This protein binds this small molecule.
Small molecule (SMILES): CC(=O)N[C@H]1[C@@H](O[P](=O)(O)O[P](=O)(O)OC[C@H]2O[C@@H](n3ccc(=O)[nH]c3=O)[C@H](O)[C@@H]2O)O[C@H](CO)[C@H](O)[C@@H]1O

Binding-site contacts:
Ligand atom O1B contacts residue ARG243 of chain 1.D at 2.7 Å (salt-bridge).
Ligand atom O6' contacts residue SER112 of chain 1.D at 2.8 Å (h-bond).
Ligand atom O3' contacts residue TYR202 of chain 1.D at 3.0 Å (h-bond).
Ligand atom O4 contacts residue LYS222 of chain 1.D at 3.2 Å (salt-bridge).
Ligand atom C2 contacts residue ASN236 of chain 1.D at 3.3 Å.
Ligand atom C3B contacts residue ASP311 of chain 1.D at 3.4 Å.
Ligand atom O4' contacts residue SER151 of chain 1.D at 2.8 Å (h-bond).
Ligand atom C8' contacts residue SER315 of chain 1.D at 3.4 Å.
Ligand atom C8' contacts residue SER152 of chain 1.D at 3.3 Å.
Ligand atom O1A contacts residue ARG308 of chain 1.D at 3.1 Å (salt-bridge).
Ligand atom O3' contacts residue NAD1 of chain 1.M at 3.2 Å.
Ligand atom O1B contacts residue ASN204 of chain 1.D at 3.4 Å (h-bond).
Ligand atom O4' contacts residue NAD1 of chain 1.M at 2.6 Å.
Ligand atom N2' contacts residue SER152 of chain 1.D at 3.0 Å (h-bond).
Ligand atom O4' contacts residue TYR175 of chain 1.D at 3.0 Å (h-bond).
Ligand atom O2B contacts residue ARG308 of chain 1.D at 3.4 Å (salt-bridge).
Ligand atom O3B contacts residue THR241 of chain 1.D at 3.4 Å.
Ligand atom C6' contacts residue TYR175 of chain 1.D at 3.5 Å (hydrophobic).
Ligand atom C7' contacts residue SER152 of chain 1.D at 3.0 Å.
Ligand atom O2' contacts residue ASN236 of chain 1.D at 2.9 Å (h-bond).
Ligand atom O4 contacts residue TRP223 of chain 1.D at 3.5 Å (h-bond).
Ligand atom N1 contacts residue ASN236 of chain 1.D at 3.4 Å (h-bond).
Ligand atom N2' contacts residue ASN204 of chain 1.D at 3.0 Å (h-bond).
Ligand atom O3A contacts residue ASN204 of chain 1.D at 3.3 Å (h-bond).
Ligand atom N3 contacts residue TYR234 of chain 1.D at 2.7 Å (h-bond).
Ligand atom O4B contacts residue LEU280 of chain 1.D at 3.1 Å.
Ligand atom C8' contacts residue ARG243 of chain 1.D at 3.4 Å.
Ligand atom O2A contacts residue VAL219 of chain 1.D at 3.0 Å (h-bond).
Ligand atom O3B contacts residue ASP311 of chain 1.D at 2.6 Å (salt-bridge).
Ligand atom C6 contacts residue ARG308 of chain 1.D at 3.3 Å.
Ligand atom O2 contacts residue LEU280 of chain 1.D at 3.5 Å.
Ligand atom O4 contacts residue TYR234 of chain 1.D at 3.5 Å (h-bond).
Ligand atom O7' contacts residue SER153 of chain 1.D at 3.1 Å.
Ligand atom O2 contacts residue ILE235 of chain 1.D at 3.5 Å.
Ligand atom O3' contacts residue SER152 of chain 1.D at 2.7 Å (h-bond).
Ligand atom C3' contacts residue NAD1 of chain 1.M at 3.4 Å.
Ligand atom O3' contacts residue SER151 of chain 1.D at 3.5 Å (h-bond).
Ligand atom C4' contacts residue NAD1 of chain 1.M at 2.7 Å.
Ligand atom O2 contacts residue ASN236 of chain 1.D at 2.9 Å (h-bond).
Ligand atom N3 contacts residue TRP223 of chain 1.D at 3.5 Å (h-bond).

Sequence of chain 1.D:
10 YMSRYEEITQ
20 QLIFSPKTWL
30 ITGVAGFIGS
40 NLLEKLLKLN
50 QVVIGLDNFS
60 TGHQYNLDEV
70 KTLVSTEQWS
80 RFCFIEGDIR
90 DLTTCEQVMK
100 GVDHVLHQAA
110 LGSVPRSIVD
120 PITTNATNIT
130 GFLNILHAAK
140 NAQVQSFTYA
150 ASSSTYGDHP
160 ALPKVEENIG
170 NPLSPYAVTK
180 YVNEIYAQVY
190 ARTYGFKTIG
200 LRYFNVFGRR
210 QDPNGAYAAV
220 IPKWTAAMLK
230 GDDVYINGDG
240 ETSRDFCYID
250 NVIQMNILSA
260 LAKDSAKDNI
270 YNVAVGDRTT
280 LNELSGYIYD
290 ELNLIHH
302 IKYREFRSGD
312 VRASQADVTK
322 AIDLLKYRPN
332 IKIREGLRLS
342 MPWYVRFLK